Sequence of chain 1.A:
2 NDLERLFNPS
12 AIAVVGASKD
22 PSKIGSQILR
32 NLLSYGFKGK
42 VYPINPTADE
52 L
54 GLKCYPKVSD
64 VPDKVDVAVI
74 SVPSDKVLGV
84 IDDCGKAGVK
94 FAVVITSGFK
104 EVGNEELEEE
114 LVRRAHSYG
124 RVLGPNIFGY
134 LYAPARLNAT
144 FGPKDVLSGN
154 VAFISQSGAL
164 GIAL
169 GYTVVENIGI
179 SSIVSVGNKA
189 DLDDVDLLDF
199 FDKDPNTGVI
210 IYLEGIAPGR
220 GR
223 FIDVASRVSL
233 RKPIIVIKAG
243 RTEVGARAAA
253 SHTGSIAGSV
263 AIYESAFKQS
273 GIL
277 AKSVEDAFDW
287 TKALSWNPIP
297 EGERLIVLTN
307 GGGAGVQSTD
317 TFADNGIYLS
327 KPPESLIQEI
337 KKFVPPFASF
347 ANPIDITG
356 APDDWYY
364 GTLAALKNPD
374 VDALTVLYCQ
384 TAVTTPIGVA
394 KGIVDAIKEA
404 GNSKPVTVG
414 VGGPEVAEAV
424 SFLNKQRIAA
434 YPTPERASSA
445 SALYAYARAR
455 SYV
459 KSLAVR

This protein binds this small molecule.
Small molecule (SMILES): Nc1ncnc2c1ncn2[C@@H]1O[C@H](CO[P](=O)(O)O[P](=O)(O)CP(=O)(O)O)[C@@H](O)[C@H]1O

Sequence of chain 1.C:
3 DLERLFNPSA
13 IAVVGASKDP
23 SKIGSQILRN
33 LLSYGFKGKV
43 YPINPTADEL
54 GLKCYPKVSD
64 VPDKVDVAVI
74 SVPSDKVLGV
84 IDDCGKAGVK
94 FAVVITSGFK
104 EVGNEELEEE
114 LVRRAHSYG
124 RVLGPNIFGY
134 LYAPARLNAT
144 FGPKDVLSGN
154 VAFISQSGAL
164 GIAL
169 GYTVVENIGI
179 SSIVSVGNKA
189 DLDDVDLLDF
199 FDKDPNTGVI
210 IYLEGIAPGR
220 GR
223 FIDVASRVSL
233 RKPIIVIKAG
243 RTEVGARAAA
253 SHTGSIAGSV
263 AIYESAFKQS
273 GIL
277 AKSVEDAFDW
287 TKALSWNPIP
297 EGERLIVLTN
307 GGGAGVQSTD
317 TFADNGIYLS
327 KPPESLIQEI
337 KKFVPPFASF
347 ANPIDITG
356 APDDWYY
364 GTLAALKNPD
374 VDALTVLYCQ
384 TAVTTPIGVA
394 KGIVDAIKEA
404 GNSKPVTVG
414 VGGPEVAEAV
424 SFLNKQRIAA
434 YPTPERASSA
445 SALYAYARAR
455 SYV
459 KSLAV

Binding-site contacts:
Ligand atom O2' contacts residue SER345 of chain 1.A at 3.2 Å (h-bond).
Ligand atom O2G contacts residue LEU163 of chain 1.C at 4.1 Å.
Ligand atom O1G contacts residue GLY161 of chain 1.C at 3.0 Å (h-bond).
Ligand atom C4' contacts residue GLU104 of chain 1.C at 4.0 Å.
Ligand atom C4' contacts residue PHE343 of chain 1.A at 4.3 Å (hydrophobic).
Ligand atom PG contacts residue SER160 of chain 1.C at 3.6 Å.
Ligand atom O3G contacts residue GLY307 of chain 1.A at 3.6 Å.
Ligand atom PG contacts residue GLY161 of chain 1.C at 4.1 Å.
Ligand atom PG contacts residue MG1 of chain 1.G at 4.1 Å.
Ligand atom O1G contacts residue SER160 of chain 1.C at 3.7 Å.
Ligand atom O3G contacts residue GLY308 of chain 1.A at 3.1 Å (h-bond).
Ligand atom O2' contacts residue PHE343 of chain 1.A at 2.7 Å (h-bond).
Ligand atom O2G contacts residue GLY308 of chain 1.A at 3.4 Å (h-bond).
Ligand atom O1B contacts residue MG1 of chain 1.G at 4.2 Å.
Ligand atom O3' contacts residue PHE343 of chain 1.A at 2.3 Å (h-bond).
Ligand atom C1' contacts residue PHE343 of chain 1.A at 3.6 Å (hydrophobic).
Ligand atom PG contacts residue GLY309 of chain 1.A at 4.0 Å.
Ligand atom O2A contacts residue GLY308 of chain 1.A at 4.2 Å.
Ligand atom C5' contacts residue GLU104 of chain 1.C at 3.8 Å.
Ligand atom PG contacts residue GLY308 of chain 1.A at 3.7 Å.
Ligand atom O2G contacts residue GLY161 of chain 1.C at 4.2 Å.
Ligand atom O2G contacts residue GLY307 of chain 1.A at 3.9 Å.
Ligand atom O2G contacts residue GLY309 of chain 1.A at 2.8 Å (h-bond).
Ligand atom O4' contacts residue GLU104 of chain 1.C at 4.0 Å.
Ligand atom O3G contacts residue ALA162 of chain 1.C at 3.7 Å.
Ligand atom O2B contacts residue MG1 of chain 1.G at 2.2 Å.
Ligand atom C3' contacts residue PHE343 of chain 1.A at 3.3 Å (hydrophobic).
Ligand atom C3B contacts residue GLY308 of chain 1.A at 4.3 Å.
Ligand atom O4' contacts residue PHE343 of chain 1.A at 4.3 Å.
Ligand atom O1G contacts residue ALA162 of chain 1.C at 2.7 Å (h-bond).
Ligand atom O2' contacts residue ALA344 of chain 1.A at 3.4 Å.
Ligand atom O3G contacts residue MG1 of chain 1.G at 2.8 Å.
Ligand atom PB contacts residue MG1 of chain 1.G at 3.7 Å.
Ligand atom O2G contacts residue SER160 of chain 1.C at 2.5 Å (h-bond).
Ligand atom PG contacts residue ALA162 of chain 1.C at 3.8 Å.
Ligand atom C3B contacts residue SER160 of chain 1.C at 4.3 Å.
Ligand atom C2' contacts residue PHE343 of chain 1.A at 3.4 Å (hydrophobic).
Ligand atom N9 contacts residue SER345 of chain 1.A at 4.1 Å.
Ligand atom O1B contacts residue ASN129 of chain 1.C at 3.4 Å (h-bond).
Ligand atom O2G contacts residue ALA162 of chain 1.C at 3.8 Å.